Binding-site contacts:
Ligand atom C19 contacts residue ILE291 of chain 1.C at 3.5 Å (hydrophobic).
Ligand atom C81 contacts residue VAL347 of chain 1.C at 4.0 Å (hydrophobic).
Ligand atom C22 contacts residue PHE294 of chain 1.C at 3.9 Å (hydrophobic).
Ligand atom C08 contacts residue ILE299 of chain 1.C at 3.7 Å (hydrophobic).
Ligand atom O79 contacts residue ILE291 of chain 1.C at 4.1 Å.
Ligand atom C04 contacts residue VAL347 of chain 1.C at 4.2 Å (hydrophobic).
Ligand atom C24 contacts residue ILE291 of chain 1.C at 3.8 Å (hydrophobic).
Ligand atom C17 contacts residue ILE291 of chain 1.C at 3.6 Å (hydrophobic).
Ligand atom C08 contacts residue ALA344 of chain 1.C at 3.7 Å (hydrophobic).
Ligand atom C01 contacts residue VAL340 of chain 1.C at 2.8 Å (hydrophobic).
Ligand atom C03 contacts residue VAL347 of chain 1.C at 3.9 Å (hydrophobic).
Ligand atom C85 contacts residue VAL340 of chain 1.C at 4.0 Å (hydrophobic).
Ligand atom O09 contacts residue ALA344 of chain 1.C at 3.6 Å.
Ligand atom C01 contacts residue LEU343 of chain 1.C at 3.2 Å (hydrophobic).
Ligand atom C10 contacts residue ALA344 of chain 1.C at 3.8 Å (hydrophobic).
Ligand atom C18 contacts residue ILE291 of chain 1.C at 3.7 Å (hydrophobic).
Ligand atom C22 contacts residue ILE291 of chain 1.C at 3.8 Å (hydrophobic).
Ligand atom C23 contacts residue ILE291 of chain 1.C at 3.3 Å (hydrophobic).
Ligand atom C07 contacts residue ILE299 of chain 1.C at 3.9 Å (hydrophobic).
Ligand atom C20 contacts residue ILE291 of chain 1.C at 4.0 Å (hydrophobic).
Ligand atom C18 contacts residue ALA353 of chain 1.C at 4.0 Å (hydrophobic).
Ligand atom C23 contacts residue ALA290 of chain 1.C at 4.0 Å (hydrophobic).
Ligand atom O82 contacts residue VAL347 of chain 1.C at 3.0 Å.
Ligand atom O25 contacts residue ALA290 of chain 1.C at 4.0 Å.
Ligand atom C83 contacts residue ILE298 of chain 1.C at 3.8 Å (hydrophobic).
Ligand atom C83 contacts residue ILE302 of chain 1.C at 3.1 Å (hydrophobic).
Ligand atom C13 contacts residue ILE298 of chain 1.C at 4.1 Å (hydrophobic).
Ligand atom C80 contacts residue MET351 of chain 1.C at 3.6 Å (hydrophobic).
Ligand atom C18 contacts residue MET351 of chain 1.C at 3.8 Å (hydrophobic).
Ligand atom O09 contacts residue VAL347 of chain 1.C at 4.0 Å.
Ligand atom C01 contacts residue ALA344 of chain 1.C at 3.3 Å (hydrophobic).
Ligand atom C10 contacts residue ILE299 of chain 1.C at 4.0 Å (hydrophobic).
Ligand atom C21 contacts residue ILE291 of chain 1.C at 3.5 Å (hydrophobic).
Ligand atom C17 contacts residue ALA348 of chain 1.C at 3.8 Å (hydrophobic).
Ligand atom O82 contacts residue ALA348 of chain 1.C at 3.7 Å.
Ligand atom O82 contacts residue ALA344 of chain 1.C at 3.2 Å (h-bond).
Ligand atom C18 contacts residue ALA348 of chain 1.C at 4.0 Å (hydrophobic).
Ligand atom C24 contacts residue ALA290 of chain 1.C at 3.9 Å (hydrophobic).
Ligand atom O79 contacts residue PHE294 of chain 1.C at 2.9 Å.
Ligand atom C21 contacts residue PHE294 of chain 1.C at 3.5 Å (hydrophobic).

Sequence of chain 1.C:
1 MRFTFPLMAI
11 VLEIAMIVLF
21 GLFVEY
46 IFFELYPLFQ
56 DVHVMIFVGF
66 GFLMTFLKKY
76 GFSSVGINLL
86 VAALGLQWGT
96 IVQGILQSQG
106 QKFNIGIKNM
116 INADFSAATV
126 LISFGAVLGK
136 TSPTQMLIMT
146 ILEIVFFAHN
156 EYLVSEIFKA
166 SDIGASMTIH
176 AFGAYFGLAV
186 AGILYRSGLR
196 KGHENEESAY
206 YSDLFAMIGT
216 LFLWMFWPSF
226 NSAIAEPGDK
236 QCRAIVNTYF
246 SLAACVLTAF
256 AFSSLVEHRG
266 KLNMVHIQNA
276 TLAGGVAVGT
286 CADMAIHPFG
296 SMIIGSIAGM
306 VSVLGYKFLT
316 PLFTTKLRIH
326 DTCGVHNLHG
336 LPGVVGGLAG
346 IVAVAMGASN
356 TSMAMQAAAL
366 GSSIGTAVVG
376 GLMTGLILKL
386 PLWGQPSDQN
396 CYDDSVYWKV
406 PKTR

A small-molecule ligand and the protein it binds are described below.
Small molecule (SMILES): C[C@@H]1CC[C@@]2(OC1)O[C@H]1[C@@H](O)[C@H]3[C@@H]4CC[C@H]5C[C@@H](O[C@@H]6O[C@H](CO)[C@H](O[C@@H]7O[C@H](CO)[C@@H](O)[C@H](O[C@@H]8OC[C@@H](O)[C@H](O)[C@H]8O)[C@H]7O[C@@H]7O[C@H](CO)[C@H](O)[C@H](O[C@@H]8O[C@H](CO)[C@@H](O)[C@H](O)[C@H]8O)[C@H]7O)[C@H](O)[C@H]6O)[C@H](O)C[C@]5(C)[C@H]4CC[C@]3(C)[C@H]1[C@@H]2C